Binding-site contacts:
Ligand atom O3 contacts residue CYS25 of chain 1.A at 4.5 Å.
Ligand atom O5 contacts residue THR24 of chain 1.A at 3.8 Å.
Ligand atom C5 contacts residue CYS25 of chain 1.A at 4.3 Å (hydrophobic).
Ligand atom C1 contacts residue BGC1 of chain 1.D at 1.1 Å.
Ligand atom O4 contacts residue BGC1 of chain 1.D at 4.3 Å.
Ligand atom C4 contacts residue BGC1 of chain 1.D at 4.0 Å.
Ligand atom C5 contacts residue THR26 of chain 1.A at 4.0 Å.
Ligand atom C2 contacts residue CYS25 of chain 1.A at 4.0 Å (hydrophobic).
Ligand atom C3 contacts residue CYS25 of chain 1.A at 3.6 Å (hydrophobic).
Ligand atom C1 contacts residue CYS25 of chain 1.A at 3.9 Å (hydrophobic).
Ligand atom C3 contacts residue THR26 of chain 1.A at 3.6 Å.
Ligand atom O6 contacts residue THR24 of chain 1.A at 3.6 Å (h-bond).
Ligand atom C5 contacts residue BGC1 of chain 1.D at 3.4 Å.
Ligand atom O5 contacts residue BGC1 of chain 1.D at 2.1 Å (h-bond).
Ligand atom C2 contacts residue GLY434 of chain 1.A at 4.5 Å.
Ligand atom C4 contacts residue THR26 of chain 1.A at 3.5 Å.
Ligand atom C5 contacts residue THR24 of chain 1.A at 3.5 Å.
Ligand atom C6 contacts residue THR24 of chain 1.A at 3.4 Å.
Ligand atom O2 contacts residue CYS25 of chain 1.A at 3.7 Å.
Ligand atom C1 contacts residue THR24 of chain 1.A at 4.2 Å.
Ligand atom O2 contacts residue BGC1 of chain 1.D at 2.8 Å (h-bond).
Ligand atom O2 contacts residue GLY434 of chain 1.A at 3.2 Å.
Ligand atom O6 contacts residue THR26 of chain 1.A at 4.2 Å.
Ligand atom O3 contacts residue THR26 of chain 1.A at 3.9 Å.
Ligand atom C2 contacts residue BGC1 of chain 1.D at 2.2 Å.
Ligand atom C3 contacts residue BGC1 of chain 1.D at 3.5 Å.

The small molecule below binds the protein below.
Small molecule (SMILES): OC[C@H]1O[C@@H](O)[C@H](O)[C@@H](O)[C@H]1O

Sequence of chain 1.A:
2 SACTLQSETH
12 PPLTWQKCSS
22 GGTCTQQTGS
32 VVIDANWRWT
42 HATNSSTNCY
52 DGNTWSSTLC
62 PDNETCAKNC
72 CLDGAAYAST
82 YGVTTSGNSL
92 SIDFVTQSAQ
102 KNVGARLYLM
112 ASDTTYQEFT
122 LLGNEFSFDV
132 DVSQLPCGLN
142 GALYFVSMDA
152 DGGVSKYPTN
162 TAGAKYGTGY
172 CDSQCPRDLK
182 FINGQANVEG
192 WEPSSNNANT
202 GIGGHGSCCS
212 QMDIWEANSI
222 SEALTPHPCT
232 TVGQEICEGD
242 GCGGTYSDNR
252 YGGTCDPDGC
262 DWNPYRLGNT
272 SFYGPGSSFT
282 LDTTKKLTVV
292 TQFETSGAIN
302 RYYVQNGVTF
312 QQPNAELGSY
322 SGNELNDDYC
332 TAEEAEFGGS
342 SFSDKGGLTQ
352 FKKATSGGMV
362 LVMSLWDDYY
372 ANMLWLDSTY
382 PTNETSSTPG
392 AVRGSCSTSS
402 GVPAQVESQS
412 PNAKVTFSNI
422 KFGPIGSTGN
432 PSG